Binding-site contacts:
Ligand atom O6 contacts residue ASN119 of chain 1.A at 4.3 Å.
Ligand atom N2 contacts residue ASN119 of chain 1.A at 3.5 Å (h-bond).
Ligand atom C6 contacts residue ASN119 of chain 1.A at 3.1 Å.
Ligand atom C3 contacts residue ASN119 of chain 1.A at 3.4 Å.
Ligand atom C4 contacts residue ASN119 of chain 1.A at 3.2 Å.
Ligand atom C7 contacts residue ASN119 of chain 1.A at 4.2 Å.
Ligand atom C5 contacts residue ASN119 of chain 1.A at 3.0 Å.
Ligand atom C1 contacts residue ASN119 of chain 1.A at 1.4 Å.
Ligand atom O5 contacts residue ASN119 of chain 1.A at 2.4 Å (h-bond).
Ligand atom O5 contacts residue LEU154 of chain 1.A at 3.7 Å.
Ligand atom O3 contacts residue ASN119 of chain 1.A at 4.4 Å.
Ligand atom C2 contacts residue ASN119 of chain 1.A at 2.5 Å.

This small molecule binds to this protein.
Small molecule (SMILES): CC(=O)N[C@@H]1[C@@H](O)[C@H](O)[C@@H](CO)O[C@H]1O

Sequence of chain 1.A:
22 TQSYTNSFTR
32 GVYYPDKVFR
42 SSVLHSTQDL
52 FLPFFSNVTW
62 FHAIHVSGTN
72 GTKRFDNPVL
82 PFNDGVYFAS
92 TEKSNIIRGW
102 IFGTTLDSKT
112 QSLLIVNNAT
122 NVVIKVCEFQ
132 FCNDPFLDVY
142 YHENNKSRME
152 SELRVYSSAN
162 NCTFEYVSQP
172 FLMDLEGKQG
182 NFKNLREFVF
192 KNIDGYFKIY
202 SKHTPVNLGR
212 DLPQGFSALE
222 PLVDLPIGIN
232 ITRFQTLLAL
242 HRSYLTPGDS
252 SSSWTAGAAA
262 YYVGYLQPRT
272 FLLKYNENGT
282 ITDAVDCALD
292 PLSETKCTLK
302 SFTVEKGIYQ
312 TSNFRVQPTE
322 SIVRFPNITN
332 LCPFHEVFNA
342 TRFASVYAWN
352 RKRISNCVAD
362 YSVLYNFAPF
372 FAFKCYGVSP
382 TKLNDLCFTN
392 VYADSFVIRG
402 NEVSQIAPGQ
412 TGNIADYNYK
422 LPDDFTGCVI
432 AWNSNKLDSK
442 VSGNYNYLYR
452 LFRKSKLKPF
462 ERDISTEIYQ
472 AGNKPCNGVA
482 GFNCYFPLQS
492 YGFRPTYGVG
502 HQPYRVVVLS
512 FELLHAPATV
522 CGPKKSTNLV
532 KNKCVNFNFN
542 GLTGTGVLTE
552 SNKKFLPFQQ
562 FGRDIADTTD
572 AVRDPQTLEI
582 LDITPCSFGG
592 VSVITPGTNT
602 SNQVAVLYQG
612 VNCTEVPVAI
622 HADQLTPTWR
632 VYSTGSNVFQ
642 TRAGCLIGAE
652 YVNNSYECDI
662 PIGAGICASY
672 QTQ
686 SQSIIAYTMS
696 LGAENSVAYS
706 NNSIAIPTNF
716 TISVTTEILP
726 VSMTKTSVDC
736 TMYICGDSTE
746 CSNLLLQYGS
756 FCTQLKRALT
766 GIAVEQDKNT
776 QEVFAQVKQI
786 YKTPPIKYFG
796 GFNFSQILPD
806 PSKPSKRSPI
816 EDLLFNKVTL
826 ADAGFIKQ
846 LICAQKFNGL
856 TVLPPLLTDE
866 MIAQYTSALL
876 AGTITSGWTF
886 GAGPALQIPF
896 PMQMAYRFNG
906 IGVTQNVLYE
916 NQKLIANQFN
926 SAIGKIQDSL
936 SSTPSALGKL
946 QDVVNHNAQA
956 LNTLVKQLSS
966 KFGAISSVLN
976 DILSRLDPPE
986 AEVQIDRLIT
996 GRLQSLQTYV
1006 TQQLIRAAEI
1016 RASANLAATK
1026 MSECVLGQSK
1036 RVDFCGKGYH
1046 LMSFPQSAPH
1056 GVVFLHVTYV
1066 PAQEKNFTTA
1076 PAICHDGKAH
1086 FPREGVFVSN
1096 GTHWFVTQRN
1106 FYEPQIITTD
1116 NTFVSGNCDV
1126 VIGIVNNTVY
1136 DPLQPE